The small molecule below binds the protein below.
Small molecule (SMILES): N[C@@H](CCC(=O)O)C(=O)O

Sequence of chain 1.D:
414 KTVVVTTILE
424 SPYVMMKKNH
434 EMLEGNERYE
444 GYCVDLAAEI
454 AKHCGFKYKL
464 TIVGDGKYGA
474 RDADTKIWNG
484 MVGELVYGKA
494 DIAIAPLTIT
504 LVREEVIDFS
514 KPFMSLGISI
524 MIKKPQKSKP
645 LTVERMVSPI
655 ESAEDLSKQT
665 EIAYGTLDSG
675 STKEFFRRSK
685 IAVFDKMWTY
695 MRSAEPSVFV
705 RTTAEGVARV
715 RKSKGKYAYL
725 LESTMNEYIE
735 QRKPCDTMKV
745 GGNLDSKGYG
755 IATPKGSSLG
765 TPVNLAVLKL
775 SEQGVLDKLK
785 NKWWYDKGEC

Binding-site contacts:
Ligand atom CB contacts residue TYR471 of chain 1.D at 3.6 Å (hydrophobic).
Ligand atom OE2 contacts residue GLY674 of chain 1.D at 3.2 Å.
Ligand atom OXT contacts residue PRO499 of chain 1.D at 3.7 Å.
Ligand atom OXT contacts residue SER675 of chain 1.D at 4.3 Å.
Ligand atom OE1 contacts residue THR676 of chain 1.D at 2.7 Å (h-bond).
Ligand atom CA contacts residue TYR753 of chain 1.D at 4.2 Å (hydrophobic).
Ligand atom CD contacts residue GLU726 of chain 1.D at 3.5 Å.
Ligand atom OXT contacts residue TYR471 of chain 1.D at 3.5 Å.
Ligand atom CD contacts residue THR676 of chain 1.D at 3.4 Å.
Ligand atom OE1 contacts residue LEU671 of chain 1.D at 4.2 Å.
Ligand atom O contacts residue SER675 of chain 1.D at 2.8 Å (h-bond).
Ligand atom C contacts residue SER675 of chain 1.D at 3.7 Å.
Ligand atom N contacts residue TYR471 of chain 1.D at 4.0 Å.
Ligand atom CD contacts residue LEU671 of chain 1.D at 3.7 Å (hydrophobic).
Ligand atom CB contacts residue LEU671 of chain 1.D at 4.4 Å (hydrophobic).
Ligand atom OE2 contacts residue SER675 of chain 1.D at 3.4 Å (h-bond).
Ligand atom C contacts residue THR501 of chain 1.D at 3.7 Å.
Ligand atom O contacts residue TYR471 of chain 1.D at 3.3 Å.
Ligand atom N contacts residue PRO499 of chain 1.D at 2.9 Å (h-bond).
Ligand atom C contacts residue TYR471 of chain 1.D at 3.7 Å (hydrophobic).
Ligand atom O contacts residue ARG506 of chain 1.D at 3.0 Å (salt-bridge).
Ligand atom OE2 contacts residue THR676 of chain 1.D at 3.3 Å (h-bond).
Ligand atom N contacts residue TYR753 of chain 1.D at 3.0 Å (h-bond).
Ligand atom OXT contacts residue LEU500 of chain 1.D at 3.7 Å.
Ligand atom CA contacts residue THR501 of chain 1.D at 3.4 Å.
Ligand atom CA contacts residue TYR471 of chain 1.D at 4.1 Å (hydrophobic).
Ligand atom C contacts residue ARG506 of chain 1.D at 3.5 Å.
Ligand atom CG contacts residue LEU671 of chain 1.D at 4.2 Å (hydrophobic).
Ligand atom C contacts residue PRO499 of chain 1.D at 4.2 Å (hydrophobic).
Ligand atom CB contacts residue GLU726 of chain 1.D at 4.4 Å.
Ligand atom OE2 contacts residue LEU671 of chain 1.D at 3.5 Å.
Ligand atom OXT contacts residue THR501 of chain 1.D at 3.0 Å (h-bond).
Ligand atom OXT contacts residue ARG506 of chain 1.D at 2.7 Å (salt-bridge).
Ligand atom N contacts residue THR501 of chain 1.D at 2.9 Å (h-bond).
Ligand atom OE1 contacts residue GLU726 of chain 1.D at 3.1 Å (salt-bridge).
Ligand atom CA contacts residue SER675 of chain 1.D at 4.2 Å.
Ligand atom CG contacts residue GLU726 of chain 1.D at 3.2 Å.
Ligand atom CA contacts residue PRO499 of chain 1.D at 4.1 Å (hydrophobic).
Ligand atom CD contacts residue SER675 of chain 1.D at 4.3 Å.
Ligand atom O contacts residue GLY674 of chain 1.D at 3.3 Å.